Binding-site contacts:
Ligand atom C3' contacts residue ASP98 of chain 1.B at 3.4 Å.
Ligand atom C2' contacts residue TYR102 of chain 1.B at 3.5 Å (hydrophobic).
Ligand atom C4' contacts residue ARG128 of chain 2.B at 3.8 Å.
Ligand atom C5 contacts residue TRP47 of chain 1.B at 3.5 Å (hydrophobic).
Ligand atom O4' contacts residue ARG128 of chain 2.B at 3.8 Å.
Ligand atom O2 contacts residue HIS51 of chain 1.B at 3.5 Å.
Ligand atom C3' contacts residue ASN125 of chain 2.B at 3.5 Å.
Ligand atom N4 contacts residue TRP73 of chain 1.A at 3.2 Å.
Ligand atom O2 contacts residue TYR102 of chain 1.B at 3.8 Å.
Ligand atom OP2 contacts residue ARG128 of chain 2.B at 2.9 Å (salt-bridge).
Ligand atom P contacts residue ARG128 of chain 2.B at 3.6 Å.
Ligand atom C4' contacts residue ASN125 of chain 2.B at 3.3 Å.
Ligand atom C4 contacts residue TRP73 of chain 1.A at 3.4 Å (hydrophobic).
Ligand atom O3' contacts residue ASP98 of chain 1.B at 2.6 Å (salt-bridge).
Ligand atom O5' contacts residue ARG128 of chain 2.B at 3.1 Å (salt-bridge).
Ligand atom C6 contacts residue TYR102 of chain 1.B at 3.6 Å (hydrophobic).
Ligand atom C1' contacts residue ASN125 of chain 2.B at 3.7 Å.
Ligand atom N4 contacts residue TRP47 of chain 1.B at 3.5 Å.
Ligand atom C4 contacts residue HIS51 of chain 1.B at 3.7 Å.
Ligand atom C2 contacts residue HIS51 of chain 1.B at 3.6 Å.
Ligand atom O2 contacts residue PHE41 of chain 1.B at 3.8 Å.
Ligand atom C4' contacts residue LYS121 of chain 2.B at 3.8 Å.
Ligand atom C5A contacts residue TYR129 of chain 2.B at 3.5 Å (hydrophobic).
Ligand atom C5' contacts residue ARG128 of chain 2.B at 3.8 Å.
Ligand atom C4 contacts residue TRP47 of chain 1.B at 3.3 Å (hydrophobic).
Ligand atom C5' contacts residue TYR102 of chain 1.B at 3.8 Å (hydrophobic).
Ligand atom O3' contacts residue ILE101 of chain 1.B at 3.5 Å.
Ligand atom N3 contacts residue HIS51 of chain 1.B at 2.8 Å (h-bond).
Ligand atom N3 contacts residue TRP47 of chain 1.B at 3.6 Å.
Ligand atom O4' contacts residue ASN125 of chain 2.B at 3.2 Å.
Ligand atom O3' contacts residue ASN125 of chain 2.B at 2.9 Å (h-bond).
Ligand atom OP2 contacts residue TYR129 of chain 2.B at 2.5 Å (h-bond).
Ligand atom C4' contacts residue ASP98 of chain 1.B at 3.6 Å.
Ligand atom N3 contacts residue TYR102 of chain 1.B at 3.8 Å.
Ligand atom C2 contacts residue PHE41 of chain 1.B at 3.8 Å (hydrophobic).
Ligand atom C2 contacts residue TYR102 of chain 1.B at 3.6 Å (hydrophobic).
Ligand atom N1 contacts residue TYR102 of chain 1.B at 3.4 Å (h-bond).
Ligand atom N4 contacts residue HIS51 of chain 1.B at 3.6 Å.
Ligand atom O2 contacts residue HIS38 of chain 1.B at 2.6 Å (h-bond).
Ligand atom OP3 contacts residue ARG128 of chain 2.B at 3.6 Å (salt-bridge).

Sequence of chain 1.A:
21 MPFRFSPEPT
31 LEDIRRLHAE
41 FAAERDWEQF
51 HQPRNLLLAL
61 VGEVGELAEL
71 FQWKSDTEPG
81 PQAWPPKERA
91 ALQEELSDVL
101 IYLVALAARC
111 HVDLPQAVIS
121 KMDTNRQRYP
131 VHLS

Sequence of chain 2.B:
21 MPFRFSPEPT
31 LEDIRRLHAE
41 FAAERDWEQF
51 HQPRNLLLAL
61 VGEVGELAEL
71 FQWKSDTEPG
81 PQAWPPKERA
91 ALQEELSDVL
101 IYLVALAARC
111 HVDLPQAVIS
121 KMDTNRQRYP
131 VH

This protein binds this small molecule.
Small molecule (SMILES): Cc1cn([C@H]2C[C@H](O)[C@@H](COP(=O)(O)O)O2)c(=O)nc1N

Sequence of chain 1.B:
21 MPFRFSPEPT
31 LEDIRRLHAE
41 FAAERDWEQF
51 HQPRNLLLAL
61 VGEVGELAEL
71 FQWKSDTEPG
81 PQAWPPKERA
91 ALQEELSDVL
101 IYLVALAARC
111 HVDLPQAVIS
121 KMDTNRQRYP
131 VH